The protein below binds the small molecule below.
Small molecule (SMILES): CC(=O)N[C@H]1[C@H](O[C@H]2[C@H](O)[C@@H](NC(C)=O)CO[C@@H]2CO)O[C@H](CO)[C@@H](O[C@@H]2O[C@H](CO[C@H]3O[C@H](CO)[C@@H](O)[C@H](O[C@H]4O[C@H](CO)[C@@H](O)[C@H](O)[C@@H]4O)[C@@H]3O)[C@@H](O)[C@H](O)[C@@H]2O)[C@@H]1O

Sequence of chain 1.D:
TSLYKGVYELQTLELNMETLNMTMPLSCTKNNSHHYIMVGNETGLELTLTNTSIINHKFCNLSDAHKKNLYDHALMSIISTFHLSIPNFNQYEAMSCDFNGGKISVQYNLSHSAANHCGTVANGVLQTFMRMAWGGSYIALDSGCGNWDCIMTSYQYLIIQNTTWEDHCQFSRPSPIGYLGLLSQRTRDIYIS

Binding-site contacts:
Ligand atom O6 contacts residue LYS88 of chain 1.D at 3.2 Å.
Ligand atom C8 contacts residue ASN90 of chain 1.D at 3.3 Å.
Ligand atom C6 contacts residue LYS88 of chain 1.D at 3.4 Å.
Ligand atom C2 contacts residue MAN1 of chain 1.TA at 3.3 Å.
Ligand atom N2 contacts residue SER91 of chain 1.D at 2.8 Å (h-bond).
Ligand atom C5 contacts residue HIS92 of chain 1.D at 3.6 Å.
Ligand atom C6 contacts residue TYR101 of chain 1.G at 3.7 Å (hydrophobic).
Ligand atom O3 contacts residue PHE32 of chain 1.G at 3.7 Å.
Ligand atom C2 contacts residue ASN89 of chain 1.D at 2.4 Å.
Ligand atom C7 contacts residue TYR101 of chain 1.G at 3.7 Å (hydrophobic).
Ligand atom C7 contacts residue SER91 of chain 1.D at 3.6 Å.
Ligand atom C3 contacts residue HIS92 of chain 1.D at 3.3 Å.
Ligand atom O3 contacts residue TYR101 of chain 1.G at 2.9 Å (h-bond).
Ligand atom O3 contacts residue TYR99 of chain 1.G at 3.1 Å (h-bond).
Ligand atom O6 contacts residue LEU4 of chain 1.G at 3.7 Å.
Ligand atom C1 contacts residue ASN89 of chain 1.D at 1.4 Å.
Ligand atom O7 contacts residue TYR101 of chain 1.G at 3.2 Å (h-bond).
Ligand atom O3 contacts residue ASP112 of chain 1.G at 3.6 Å.
Ligand atom C3 contacts residue ASN89 of chain 1.D at 3.7 Å.
Ligand atom C2 contacts residue THR56 of chain 1.H at 3.5 Å.
Ligand atom O4 contacts residue TYR99 of chain 1.G at 2.9 Å (h-bond).
Ligand atom C4 contacts residue TYR99 of chain 1.G at 3.3 Å (hydrophobic).
Ligand atom C4 contacts residue HIS92 of chain 1.D at 3.8 Å.
Ligand atom O5 contacts residue ASN89 of chain 1.D at 2.3 Å (h-bond).
Ligand atom O4 contacts residue HIS92 of chain 1.D at 3.7 Å.
Ligand atom C2 contacts residue SER91 of chain 1.D at 3.6 Å.
Ligand atom C7 contacts residue ASN89 of chain 1.D at 3.2 Å.
Ligand atom C3 contacts residue MAN1 of chain 1.TA at 2.6 Å.
Ligand atom N2 contacts residue ASN89 of chain 1.D at 2.8 Å (h-bond).
Ligand atom C1 contacts residue HIS92 of chain 1.D at 3.3 Å.
Ligand atom O3 contacts residue MAN1 of chain 1.TA at 1.6 Å.
Ligand atom O4 contacts residue VAL113 of chain 1.G at 3.2 Å.
Ligand atom C8 contacts residue SER91 of chain 1.D at 3.6 Å.
Ligand atom C5 contacts residue ASN89 of chain 1.D at 3.6 Å.
Ligand atom O2 contacts residue THR56 of chain 1.H at 2.5 Å (h-bond).
Ligand atom C1 contacts residue SER91 of chain 1.D at 3.7 Å.
Ligand atom O6 contacts residue VAL113 of chain 1.G at 3.4 Å.
Ligand atom C8 contacts residue ASN89 of chain 1.D at 3.6 Å.
Ligand atom C3 contacts residue TYR99 of chain 1.G at 3.8 Å (hydrophobic).
Ligand atom O2 contacts residue TYR99 of chain 1.G at 3.2 Å.

Sequence of chain 1.G:
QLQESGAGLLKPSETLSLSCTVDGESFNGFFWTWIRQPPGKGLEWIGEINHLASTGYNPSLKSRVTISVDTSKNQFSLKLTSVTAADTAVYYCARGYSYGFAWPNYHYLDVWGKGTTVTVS

Sequence of chain 1.H:
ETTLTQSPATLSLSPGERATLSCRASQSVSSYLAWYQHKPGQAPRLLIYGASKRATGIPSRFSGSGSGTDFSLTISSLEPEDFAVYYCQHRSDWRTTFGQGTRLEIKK